Sequence of chain 1.C:
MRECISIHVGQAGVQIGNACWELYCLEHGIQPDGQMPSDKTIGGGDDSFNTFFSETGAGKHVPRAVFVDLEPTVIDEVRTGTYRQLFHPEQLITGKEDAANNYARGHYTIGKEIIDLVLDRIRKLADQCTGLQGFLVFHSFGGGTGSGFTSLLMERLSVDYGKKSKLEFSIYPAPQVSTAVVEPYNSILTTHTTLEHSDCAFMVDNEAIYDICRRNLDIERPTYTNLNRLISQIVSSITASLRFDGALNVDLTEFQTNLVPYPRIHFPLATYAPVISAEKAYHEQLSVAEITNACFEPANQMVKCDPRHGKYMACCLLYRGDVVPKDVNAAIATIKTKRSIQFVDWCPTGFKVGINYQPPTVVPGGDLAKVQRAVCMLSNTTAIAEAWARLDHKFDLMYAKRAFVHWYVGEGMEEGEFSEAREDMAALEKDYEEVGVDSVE

Sequence of chain 1.D:
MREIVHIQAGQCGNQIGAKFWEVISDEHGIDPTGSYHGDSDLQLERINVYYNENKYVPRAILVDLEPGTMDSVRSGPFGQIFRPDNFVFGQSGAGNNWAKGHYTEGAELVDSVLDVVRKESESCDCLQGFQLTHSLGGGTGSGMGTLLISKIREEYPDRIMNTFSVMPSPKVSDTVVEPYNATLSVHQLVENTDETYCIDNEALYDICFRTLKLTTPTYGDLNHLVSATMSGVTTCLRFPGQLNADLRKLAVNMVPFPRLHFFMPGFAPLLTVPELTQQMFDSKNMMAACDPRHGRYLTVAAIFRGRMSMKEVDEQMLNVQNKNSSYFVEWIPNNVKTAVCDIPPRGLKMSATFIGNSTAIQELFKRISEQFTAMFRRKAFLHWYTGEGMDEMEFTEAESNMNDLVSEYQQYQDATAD

Binding-site contacts:
Ligand atom C9 contacts residue ILE368 of chain 1.D at 3.5 Å (hydrophobic).
Ligand atom C10 contacts residue LYS350 of chain 1.D at 3.6 Å.
Ligand atom C22 contacts residue LYS350 of chain 1.D at 3.3 Å.
Ligand atom C9 contacts residue ILE316 of chain 1.D at 3.6 Å (hydrophobic).
Ligand atom C25 contacts residue VAL313 of chain 1.D at 3.4 Å (hydrophobic).
Ligand atom C10 contacts residue ALA315 of chain 1.D at 3.7 Å (hydrophobic).
Ligand atom C23 contacts residue LYS350 of chain 1.D at 3.6 Å.
Ligand atom O14 contacts residue ALA248 of chain 1.D at 3.2 Å.
Ligand atom O24 contacts residue LYS350 of chain 1.D at 3.4 Å.
Ligand atom C17 contacts residue ASN256 of chain 1.D at 3.5 Å.
Ligand atom C1 contacts residue CYS239 of chain 1.D at 3.4 Å (hydrophobic).
Ligand atom C12 contacts residue VAL236 of chain 1.D at 3.5 Å (hydrophobic).
Ligand atom O18 contacts residue THR179 of chain 1.C at 3.0 Å (h-bond).
Ligand atom O26 contacts residue ALA180 of chain 1.C at 3.4 Å.
Ligand atom C22 contacts residue ASN256 of chain 1.D at 3.4 Å.
Ligand atom C21 contacts residue LYS350 of chain 1.D at 3.7 Å.
Ligand atom C19 contacts residue ASN256 of chain 1.D at 3.8 Å.
Ligand atom C21 contacts residue MET257 of chain 1.D at 3.6 Å (hydrophobic).
Ligand atom O11 contacts residue VAL236 of chain 1.D at 3.4 Å (h-bond).
Ligand atom C13 contacts residue ALA248 of chain 1.D at 3.6 Å (hydrophobic).
Ligand atom C25 contacts residue ASN348 of chain 1.D at 3.3 Å.
Ligand atom O24 contacts residue VAL181 of chain 1.C at 3.3 Å.
Ligand atom C5 contacts residue LEU253 of chain 1.D at 3.7 Å (hydrophobic).
Ligand atom C6 contacts residue CYS239 of chain 1.D at 3.6 Å (hydrophobic).
Ligand atom O26 contacts residue VAL181 of chain 1.C at 3.4 Å (h-bond).
Ligand atom C3 contacts residue LEU246 of chain 1.D at 3.6 Å (hydrophobic).
Ligand atom O18 contacts residue ASN256 of chain 1.D at 3.4 Å (h-bond).
Ligand atom O26 contacts residue ASN256 of chain 1.D at 3.4 Å (h-bond).
Ligand atom O11 contacts residue CYS239 of chain 1.D at 3.5 Å.
Ligand atom O7 contacts residue CYS239 of chain 1.D at 3.1 Å (h-bond).
Ligand atom C25 contacts residue VAL181 of chain 1.C at 3.6 Å (hydrophobic).
Ligand atom O26 contacts residue THR179 of chain 1.C at 3.0 Å (h-bond).
Ligand atom C23 contacts residue ASN256 of chain 1.D at 3.3 Å.
Ligand atom C21 contacts residue ASN256 of chain 1.D at 3.8 Å.
Ligand atom C4 contacts residue ALA248 of chain 1.D at 3.6 Å (hydrophobic).
Ligand atom O14 contacts residue LYS252 of chain 1.D at 3.5 Å.
Ligand atom O14 contacts residue LEU253 of chain 1.D at 3.2 Å (h-bond).
Ligand atom C17 contacts residue THR179 of chain 1.C at 3.7 Å.
Ligand atom C5 contacts residue ALA248 of chain 1.D at 3.5 Å (hydrophobic).
Ligand atom C10 contacts residue ALA352 of chain 1.D at 3.7 Å (hydrophobic).

A protein and the small-molecule ligand that binds it are described below.
Small molecule (SMILES): COc1cc(C(=O)c2c(C)oc3c(O)c(OC)ccc23)cc(OC)c1OC